Sequence of chain 2.B:
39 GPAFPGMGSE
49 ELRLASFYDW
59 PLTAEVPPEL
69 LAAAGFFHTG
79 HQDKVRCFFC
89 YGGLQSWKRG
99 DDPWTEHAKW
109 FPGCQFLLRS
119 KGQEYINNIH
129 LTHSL

Binding-site contacts:
Ligand atom N contacts residue GLU104 of chain 2.B at 3.0 Å (salt-bridge).
Ligand atom CE2 contacts residue LYS82 of chain 2.B at 3.6 Å.
Ligand atom CD1 contacts residue LEU92 of chain 2.B at 3.3 Å (hydrophobic).
Ligand atom N contacts residue GLN93 of chain 2.B at 2.9 Å (h-bond).
Ligand atom O contacts residue LEU92 of chain 2.B at 3.3 Å.
Ligand atom CA contacts residue SER94 of chain 2.B at 3.6 Å.
Ligand atom CZ3 contacts residue ARG84 of chain 2.B at 3.4 Å.
Ligand atom N contacts residue LEU92 of chain 2.B at 3.7 Å.
Ligand atom N contacts residue ASP99 of chain 2.B at 2.7 Å (salt-bridge).
Ligand atom NE1 contacts residue LEU92 of chain 2.B at 3.4 Å (h-bond).
Ligand atom CZ2 contacts residue THR77 of chain 2.B at 3.8 Å.
Ligand atom O contacts residue TRP108 of chain 2.B at 3.1 Å (h-bond).
Ligand atom N contacts residue GLY91 of chain 2.B at 3.3 Å (h-bond).
Ligand atom NE1 contacts residue LYS82 of chain 2.B at 3.6 Å.
Ligand atom CE3 contacts residue LYS82 of chain 2.B at 3.7 Å.
Ligand atom O contacts residue GLN93 of chain 2.B at 2.9 Å (h-bond).
Ligand atom OXT contacts residue ARG84 of chain 2.B at 3.6 Å (salt-bridge).
Ligand atom CA contacts residue GLY91 of chain 2.B at 3.2 Å.
Ligand atom C contacts residue LEU92 of chain 2.B at 3.6 Å (hydrophobic).
Ligand atom CD1 contacts residue GLY91 of chain 2.B at 3.3 Å.
Ligand atom CA contacts residue ASP99 of chain 2.B at 3.6 Å.
Ligand atom CB contacts residue ASP99 of chain 2.B at 3.8 Å.
Ligand atom O contacts residue GLU104 of chain 2.B at 3.5 Å (salt-bridge).
Ligand atom CB contacts residue GLN93 of chain 2.B at 3.5 Å.
Ligand atom CA contacts residue GLN93 of chain 2.B at 3.4 Å.
Ligand atom CD contacts residue TRP108 of chain 2.B at 3.5 Å (hydrophobic).
Ligand atom CB contacts residue GLN93 of chain 2.B at 3.6 Å.
Ligand atom CE3 contacts residue ARG84 of chain 2.B at 3.6 Å.
Ligand atom CG2 contacts residue GLN93 of chain 2.B at 3.8 Å.
Ligand atom CA contacts residue GLU104 of chain 2.B at 3.8 Å.
Ligand atom CH2 contacts residue ARG84 of chain 2.B at 3.4 Å.
Ligand atom C contacts residue GLY91 of chain 2.B at 3.7 Å.
Ligand atom CB contacts residue TRP95 of chain 2.B at 3.7 Å (hydrophobic).
Ligand atom CZ2 contacts residue LYS82 of chain 2.B at 3.7 Å.
Ligand atom CG contacts residue TRP108 of chain 2.B at 3.8 Å (hydrophobic).
Ligand atom NE1 contacts residue VAL83 of chain 2.B at 3.1 Å (h-bond).
Ligand atom CZ2 contacts residue ARG84 of chain 2.B at 3.6 Å.
Ligand atom NE1 contacts residue GLY91 of chain 2.B at 3.5 Å.
Ligand atom C contacts residue GLN93 of chain 2.B at 3.6 Å.
Ligand atom CB contacts residue GLU104 of chain 2.B at 3.8 Å.

A small-molecule ligand and the protein it binds are described below.
Small molecule (SMILES): CC(C)[C@H](NC(=O)[C@H](C)N)C(=O)N1CCC[C@H]1C(=O)N[C@@H](CC1=CN=C2C=CC=CC12)C(=O)O